This small molecule binds to this protein.
Small molecule (SMILES): CC(=O)N[C@H]1[C@@H](O[C@H]2[C@H](O)[C@@H](NC(C)=O)CO[C@@H]2CO)O[C@H](CO)[C@@H](O[C@@H]2O[C@H](CO[C@H]3O[C@H](CO[C@H]4O[C@H](CO)[C@@H](O)[C@H](O)[C@@H]4O)[C@@H](O)[C@H](O[C@H]4O[C@H](CO)[C@@H](O)[C@H](O)[C@@H]4O)[C@@H]3O)[C@@H](O)[C@H](O[C@H]3O[C@H](CO)[C@@H](O)[C@H](O)[C@@H]3O[C@H]3O[C@H](CO)[C@@H](O)[C@H](O)[C@@H]3O)[C@@H]2O)[C@@H]1O

Binding-site contacts:
Ligand atom C5 contacts residue ASN103 of chain 1.A at 3.7 Å.
Ligand atom C8 contacts residue GLU109 of chain 1.A at 3.3 Å.
Ligand atom O6 contacts residue GLU109 of chain 1.A at 4.1 Å.
Ligand atom C6 contacts residue GLU109 of chain 1.A at 4.4 Å.
Ligand atom O5 contacts residue ASN103 of chain 1.A at 2.4 Å (h-bond).
Ligand atom O5 contacts residue THR105 of chain 1.A at 4.5 Å.
Ligand atom O6 contacts residue LYS106 of chain 1.A at 4.4 Å.
Ligand atom C6 contacts residue THR105 of chain 1.A at 4.2 Å.
Ligand atom C4 contacts residue ASN103 of chain 1.A at 4.3 Å.
Ligand atom C8 contacts residue THR105 of chain 1.A at 4.3 Å.
Ligand atom C2 contacts residue ASN103 of chain 1.A at 2.4 Å.
Ligand atom O6 contacts residue GLU109 of chain 1.A at 3.1 Å (salt-bridge).
Ligand atom C1 contacts residue LYS106 of chain 1.A at 4.2 Å.
Ligand atom C7 contacts residue ASN103 of chain 1.A at 3.5 Å.
Ligand atom C1 contacts residue ASN103 of chain 1.A at 1.5 Å.
Ligand atom O7 contacts residue ASN103 of chain 1.A at 3.8 Å.
Ligand atom N2 contacts residue ASN103 of chain 1.A at 2.9 Å (h-bond).
Ligand atom O5 contacts residue LYS106 of chain 1.A at 3.4 Å.
Ligand atom C5 contacts residue THR105 of chain 1.A at 4.2 Å.
Ligand atom C7 contacts residue GLU109 of chain 1.A at 4.2 Å.
Ligand atom N2 contacts residue GLU109 of chain 1.A at 4.2 Å.
Ligand atom C6 contacts residue GLU109 of chain 1.A at 3.1 Å.
Ligand atom C5 contacts residue LYS106 of chain 1.A at 4.3 Å.
Ligand atom C3 contacts residue ASN103 of chain 1.A at 3.8 Å.
Ligand atom O4 contacts residue GLU109 of chain 1.A at 3.7 Å.
Ligand atom C6 contacts residue LYS106 of chain 1.A at 4.0 Å.

Sequence of chain 1.A:
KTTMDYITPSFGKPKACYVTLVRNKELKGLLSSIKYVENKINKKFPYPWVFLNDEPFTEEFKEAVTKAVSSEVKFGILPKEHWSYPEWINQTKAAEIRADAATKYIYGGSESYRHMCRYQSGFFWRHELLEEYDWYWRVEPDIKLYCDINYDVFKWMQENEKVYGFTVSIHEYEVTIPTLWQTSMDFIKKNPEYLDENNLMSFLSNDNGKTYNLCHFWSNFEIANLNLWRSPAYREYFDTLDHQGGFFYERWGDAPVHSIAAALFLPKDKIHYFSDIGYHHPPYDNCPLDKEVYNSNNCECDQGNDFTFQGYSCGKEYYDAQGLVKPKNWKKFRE